Sequence of chain 1.F:
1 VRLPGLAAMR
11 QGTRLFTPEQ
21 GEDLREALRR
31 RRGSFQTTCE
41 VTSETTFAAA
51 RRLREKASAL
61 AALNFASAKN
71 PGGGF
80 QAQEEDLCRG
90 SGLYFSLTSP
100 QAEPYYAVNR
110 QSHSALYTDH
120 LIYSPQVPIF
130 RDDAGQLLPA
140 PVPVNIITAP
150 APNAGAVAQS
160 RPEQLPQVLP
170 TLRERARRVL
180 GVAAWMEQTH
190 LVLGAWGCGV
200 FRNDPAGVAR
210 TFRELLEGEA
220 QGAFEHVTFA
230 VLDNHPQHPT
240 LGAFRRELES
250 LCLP

This protein binds this small molecule.
Small molecule (SMILES): Nc1ncnc2c1ncn2[C@@H]1O[C@H](COP(=O)(O)OP(=O)(O)OC[C@H]2O[C@H](O)[C@H](O)[C@@H]2O)[C@@H](O)[C@H]1O

Binding-site contacts:
Ligand atom N1 contacts residue THR46 of chain 1.F at 3.2 Å (h-bond).
Ligand atom O4D contacts residue VAL199 of chain 1.F at 3.2 Å.
Ligand atom C2D contacts residue GLU83 of chain 1.F at 3.4 Å.
Ligand atom O1B contacts residue PHE200 of chain 1.F at 3.1 Å (h-bond).
Ligand atom C3D contacts residue SER67 of chain 1.F at 3.5 Å.
Ligand atom C2D contacts residue PHE65 of chain 1.F at 3.6 Å (hydrophobic).
Ligand atom O2D contacts residue GLY73 of chain 1.F at 3.2 Å.
Ligand atom O1B contacts residue CYS197 of chain 1.F at 3.0 Å (h-bond).
Ligand atom C4 contacts residue LEU231 of chain 1.F at 3.5 Å (hydrophobic).
Ligand atom C2' contacts residue LEU231 of chain 1.F at 3.1 Å (hydrophobic).
Ligand atom O1B contacts residue VAL199 of chain 1.F at 3.4 Å (h-bond).
Ligand atom N1 contacts residue GLN82 of chain 1.F at 3.6 Å.
Ligand atom O1B contacts residue GLY196 of chain 1.F at 2.9 Å.
Ligand atom C8 contacts residue GLN80 of chain 1.F at 3.5 Å.
Ligand atom O3D contacts residue SER67 of chain 1.F at 3.4 Å.
Ligand atom C6 contacts residue GLN82 of chain 1.F at 3.3 Å.
Ligand atom O1A contacts residue VAL199 of chain 1.F at 2.9 Å (h-bond).
Ligand atom O5D contacts residue VAL199 of chain 1.F at 3.4 Å.
Ligand atom O2D contacts residue GLU83 of chain 1.F at 2.6 Å (salt-bridge).
Ligand atom O3A contacts residue PHE65 of chain 1.F at 3.5 Å.
Ligand atom C5 contacts residue GLN82 of chain 1.F at 3.5 Å.
Ligand atom C5' contacts residue ALA194 of chain 1.F at 3.2 Å (hydrophobic).
Ligand atom O2D contacts residue SER67 of chain 1.F at 3.5 Å.
Ligand atom C2 contacts residue THR46 of chain 1.F at 3.2 Å.
Ligand atom O2B contacts residue GLY196 of chain 1.F at 3.2 Å.
Ligand atom C4' contacts residue ALA194 of chain 1.F at 3.5 Å (hydrophobic).
Ligand atom O2' contacts residue LEU231 of chain 1.F at 2.5 Å (h-bond).
Ligand atom N6 contacts residue ASP85 of chain 1.F at 2.8 Å (salt-bridge).
Ligand atom O2A contacts residue GLN82 of chain 1.F at 2.7 Å (h-bond).
Ligand atom N7 contacts residue GLN80 of chain 1.F at 3.4 Å (h-bond).
Ligand atom N3 contacts residue LEU231 of chain 1.F at 3.5 Å (h-bond).
Ligand atom O2B contacts residue PHE65 of chain 1.F at 3.6 Å.
Ligand atom O2A contacts residue ALA81 of chain 1.F at 3.5 Å.
Ligand atom C1' contacts residue LEU231 of chain 1.F at 3.3 Å (hydrophobic).
Ligand atom N7 contacts residue GLN82 of chain 1.F at 3.6 Å.
Ligand atom C4D contacts residue PHE200 of chain 1.F at 3.5 Å (hydrophobic).
Ligand atom O1A contacts residue GLY198 of chain 1.F at 3.2 Å.
Ligand atom O1B contacts residue GLY198 of chain 1.F at 3.0 Å (h-bond).
Ligand atom C2 contacts residue ALA229 of chain 1.F at 3.6 Å (hydrophobic).
Ligand atom O3' contacts residue GLY198 of chain 1.F at 3.6 Å.